Sequence of chain 1.A:
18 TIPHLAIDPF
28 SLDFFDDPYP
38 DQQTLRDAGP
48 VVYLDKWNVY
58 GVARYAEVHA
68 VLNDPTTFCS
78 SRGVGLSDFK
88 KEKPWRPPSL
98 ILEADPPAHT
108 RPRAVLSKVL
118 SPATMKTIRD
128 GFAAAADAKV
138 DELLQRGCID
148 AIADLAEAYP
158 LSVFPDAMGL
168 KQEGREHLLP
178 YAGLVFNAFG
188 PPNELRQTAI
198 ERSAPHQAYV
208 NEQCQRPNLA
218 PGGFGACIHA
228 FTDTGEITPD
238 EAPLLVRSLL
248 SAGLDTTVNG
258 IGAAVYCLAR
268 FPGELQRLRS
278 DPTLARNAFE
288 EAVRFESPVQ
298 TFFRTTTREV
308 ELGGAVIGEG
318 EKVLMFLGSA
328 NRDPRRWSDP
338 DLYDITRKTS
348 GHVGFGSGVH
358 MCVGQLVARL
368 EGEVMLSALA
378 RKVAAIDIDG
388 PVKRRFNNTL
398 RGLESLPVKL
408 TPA

Binding-site contacts:
Ligand atom C5 contacts residue ARG93 of chain 1.A at 4.0 Å.
Ligand atom C4 contacts residue TRP92 of chain 1.A at 4.2 Å (hydrophobic).
Ligand atom C6 contacts residue PRO94 of chain 1.A at 3.9 Å (hydrophobic).
Ligand atom C5 contacts residue PRO94 of chain 1.A at 4.0 Å (hydrophobic).
Ligand atom O1 contacts residue ARG93 of chain 1.A at 4.0 Å.
Ligand atom N1 contacts residue TRP92 of chain 1.A at 4.4 Å.
Ligand atom C1 contacts residue ARG93 of chain 1.A at 4.0 Å.
Ligand atom C7 contacts residue PRO95 of chain 1.A at 4.4 Å (hydrophobic).
Ligand atom C5 contacts residue PRO91 of chain 1.A at 4.3 Å (hydrophobic).
Ligand atom C1 contacts residue LYS90 of chain 1.A at 4.3 Å.
Ligand atom C8 contacts residue PRO95 of chain 1.A at 3.6 Å (hydrophobic).
Ligand atom C4 contacts residue LYS90 of chain 1.A at 3.8 Å.
Ligand atom C4 contacts residue ARG93 of chain 1.A at 4.2 Å.
Ligand atom O1 contacts residue TRP92 of chain 1.A at 3.6 Å.
Ligand atom C3 contacts residue PRO94 of chain 1.A at 4.0 Å (hydrophobic).
Ligand atom C5 contacts residue PRO95 of chain 1.A at 4.2 Å (hydrophobic).
Ligand atom C2 contacts residue PRO91 of chain 1.A at 3.5 Å (hydrophobic).
Ligand atom C4 contacts residue PRO91 of chain 1.A at 3.8 Å (hydrophobic).
Ligand atom C7 contacts residue PRO94 of chain 1.A at 3.9 Å (hydrophobic).
Ligand atom C1 contacts residue PRO91 of chain 1.A at 4.1 Å (hydrophobic).
Ligand atom O2 contacts residue PRO94 of chain 1.A at 4.3 Å.
Ligand atom C2 contacts residue PRO94 of chain 1.A at 4.0 Å (hydrophobic).
Ligand atom O1 contacts residue PRO91 of chain 1.A at 2.9 Å (h-bond).
Ligand atom O2 contacts residue PRO95 of chain 1.A at 4.3 Å.
Ligand atom O1 contacts residue LYS90 of chain 1.A at 3.3 Å.
Ligand atom C1 contacts residue PRO94 of chain 1.A at 4.0 Å (hydrophobic).
Ligand atom C2 contacts residue LYS90 of chain 1.A at 4.5 Å.
Ligand atom C2 contacts residue ARG93 of chain 1.A at 3.7 Å.

The protein below binds the small molecule below.
Small molecule (SMILES): COc1ccc(C(N)=O)cc1